Sequence of chain 35.A:
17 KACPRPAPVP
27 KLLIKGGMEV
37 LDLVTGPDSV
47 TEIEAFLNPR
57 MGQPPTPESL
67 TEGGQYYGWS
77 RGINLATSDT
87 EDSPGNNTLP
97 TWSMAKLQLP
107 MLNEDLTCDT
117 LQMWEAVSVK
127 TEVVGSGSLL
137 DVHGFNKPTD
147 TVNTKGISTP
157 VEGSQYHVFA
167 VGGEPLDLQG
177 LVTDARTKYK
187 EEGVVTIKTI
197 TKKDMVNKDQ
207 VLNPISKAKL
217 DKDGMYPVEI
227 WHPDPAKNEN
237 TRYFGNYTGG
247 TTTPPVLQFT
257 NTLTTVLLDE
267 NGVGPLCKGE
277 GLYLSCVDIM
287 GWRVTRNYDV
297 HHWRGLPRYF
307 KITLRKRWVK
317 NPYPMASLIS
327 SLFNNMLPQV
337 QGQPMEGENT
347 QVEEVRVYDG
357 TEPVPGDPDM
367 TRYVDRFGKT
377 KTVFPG

Sequence of chain 35.E:
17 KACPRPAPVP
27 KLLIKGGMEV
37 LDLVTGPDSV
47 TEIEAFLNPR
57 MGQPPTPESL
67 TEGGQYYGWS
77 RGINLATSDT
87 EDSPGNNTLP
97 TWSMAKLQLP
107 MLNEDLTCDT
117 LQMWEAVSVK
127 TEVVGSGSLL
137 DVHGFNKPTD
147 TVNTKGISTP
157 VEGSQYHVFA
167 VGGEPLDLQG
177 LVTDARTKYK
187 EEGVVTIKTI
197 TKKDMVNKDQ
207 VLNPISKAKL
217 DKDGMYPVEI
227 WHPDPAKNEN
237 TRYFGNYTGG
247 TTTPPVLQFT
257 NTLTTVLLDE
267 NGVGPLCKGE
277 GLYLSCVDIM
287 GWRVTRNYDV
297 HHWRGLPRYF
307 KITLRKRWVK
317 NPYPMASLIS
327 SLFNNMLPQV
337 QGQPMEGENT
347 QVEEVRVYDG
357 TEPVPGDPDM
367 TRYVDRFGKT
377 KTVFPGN

Binding-site contacts:
Ligand atom O1A contacts residue TYR72 of chain 35.E at 3.4 Å.
Ligand atom O6 contacts residue THR94 of chain 35.E at 3.7 Å.
Ligand atom O1B contacts residue TYR72 of chain 35.E at 3.7 Å.
Ligand atom O4 contacts residue ILE79 of chain 35.E at 3.4 Å (h-bond).
Ligand atom O1A contacts residue GLY78 of chain 35.E at 3.6 Å (h-bond).
Ligand atom C3 contacts residue GLY78 of chain 35.E at 4.1 Å.
Ligand atom C11 contacts residue ASP85 of chain 35.A at 3.8 Å.
Ligand atom C4 contacts residue TYR72 of chain 35.E at 3.2 Å (hydrophobic).
Ligand atom O6 contacts residue ASN93 of chain 35.E at 2.8 Å (h-bond).
Ligand atom C5 contacts residue ASN93 of chain 35.E at 4.3 Å.
Ligand atom C3 contacts residue HIS298 of chain 35.E at 3.6 Å.
Ligand atom C4 contacts residue HIS298 of chain 35.E at 3.7 Å.
Ligand atom C2 contacts residue GLY78 of chain 35.E at 4.2 Å.
Ligand atom C4 contacts residue ARG77 of chain 35.E at 4.2 Å.
Ligand atom O4 contacts residue TYR72 of chain 35.E at 3.9 Å.
Ligand atom O3 contacts residue GLY78 of chain 35.E at 3.6 Å.
Ligand atom O8 contacts residue TYR72 of chain 35.E at 3.2 Å (h-bond).
Ligand atom C10 contacts residue TYR72 of chain 35.E at 4.2 Å (hydrophobic).
Ligand atom O1A contacts residue ARG77 of chain 35.E at 3.1 Å (salt-bridge).
Ligand atom O6 contacts residue GLY78 of chain 35.E at 3.8 Å.
Ligand atom N5 contacts residue TYR72 of chain 35.E at 3.2 Å (h-bond).
Ligand atom O4 contacts residue THR291 of chain 35.E at 3.4 Å.
Ligand atom O3 contacts residue VAL296 of chain 35.E at 4.2 Å.
Ligand atom C6 contacts residue ASN93 of chain 35.E at 3.5 Å.
Ligand atom O1B contacts residue ARG77 of chain 35.E at 2.8 Å (salt-bridge).
Ligand atom O10 contacts residue THR291 of chain 35.E at 4.0 Å.
Ligand atom C3 contacts residue VAL296 of chain 35.E at 3.5 Å (hydrophobic).
Ligand atom O4 contacts residue HIS298 of chain 35.E at 3.1 Å (h-bond).
Ligand atom O10 contacts residue ASN293 of chain 35.E at 3.8 Å.
Ligand atom O4 contacts residue VAL296 of chain 35.E at 4.2 Å.
Ligand atom C3 contacts residue GLY78 of chain 35.E at 4.2 Å.
Ligand atom C4 contacts residue GLY78 of chain 35.E at 3.4 Å.
Ligand atom C5 contacts residue TYR72 of chain 35.E at 3.5 Å (hydrophobic).
Ligand atom C7 contacts residue TYR72 of chain 35.E at 4.2 Å (hydrophobic).
Ligand atom C1 contacts residue ARG77 of chain 35.E at 3.4 Å.
Ligand atom O6 contacts residue ARG77 of chain 35.E at 4.0 Å.
Ligand atom O4 contacts residue GLY78 of chain 35.E at 3.1 Å.
Ligand atom C8 contacts residue TYR72 of chain 35.E at 4.2 Å (hydrophobic).
Ligand atom C6 contacts residue TYR72 of chain 35.E at 3.5 Å (hydrophobic).
Ligand atom C1 contacts residue TYR72 of chain 35.E at 3.7 Å (hydrophobic).

A small-molecule ligand and the protein it binds are described below.
Small molecule (SMILES): CC(=O)N[C@H]1[C@H]([C@H](O)[C@H](O)CO)O[C@@](O[C@H]2[C@@H](O)[C@@H](CO)O[C@@H](O[C@H]3[C@H](O)[C@@H](O)[C@H](O)O[C@@H]3CO)[C@@H]2O)(C(=O)O)C[C@@H]1O